Sequence of chain 59.E:
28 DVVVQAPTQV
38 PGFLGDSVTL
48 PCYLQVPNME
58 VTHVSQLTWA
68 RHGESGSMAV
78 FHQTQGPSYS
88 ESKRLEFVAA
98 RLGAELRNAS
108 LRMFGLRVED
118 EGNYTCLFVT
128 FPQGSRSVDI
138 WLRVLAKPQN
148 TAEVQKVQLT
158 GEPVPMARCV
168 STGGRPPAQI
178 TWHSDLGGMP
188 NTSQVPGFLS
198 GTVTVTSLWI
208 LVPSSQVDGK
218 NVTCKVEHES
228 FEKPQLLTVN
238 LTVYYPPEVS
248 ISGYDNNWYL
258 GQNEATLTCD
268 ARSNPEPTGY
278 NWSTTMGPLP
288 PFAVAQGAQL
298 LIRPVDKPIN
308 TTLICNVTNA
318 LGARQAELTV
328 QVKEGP

A small-molecule ligand and the protein it binds are described below.
Small molecule (SMILES): CC(=O)N[C@H]1[C@H](O[C@H]2[C@H](O)[C@@H](NC(C)=O)CO[C@@H]2CO)O[C@H](CO)[C@@H](O)[C@@H]1O

Binding-site contacts:
Ligand atom C3 contacts residue ASN188 of chain 59.E at 3.9 Å.
Ligand atom N2 contacts residue ASN188 of chain 59.E at 3.1 Å (h-bond).
Ligand atom C7 contacts residue ASN188 of chain 59.E at 3.9 Å.
Ligand atom O7 contacts residue ASN188 of chain 59.E at 4.2 Å.
Ligand atom C5 contacts residue ASN188 of chain 59.E at 3.6 Å.
Ligand atom C2 contacts residue ASN188 of chain 59.E at 2.6 Å.
Ligand atom C4 contacts residue ASN188 of chain 59.E at 4.2 Å.
Ligand atom C1 contacts residue ASN188 of chain 59.E at 1.4 Å.
Ligand atom O5 contacts residue ASN188 of chain 59.E at 2.3 Å (h-bond).
Ligand atom O6 contacts residue ASN188 of chain 59.E at 4.5 Å.